Sequence of chain 1.B:
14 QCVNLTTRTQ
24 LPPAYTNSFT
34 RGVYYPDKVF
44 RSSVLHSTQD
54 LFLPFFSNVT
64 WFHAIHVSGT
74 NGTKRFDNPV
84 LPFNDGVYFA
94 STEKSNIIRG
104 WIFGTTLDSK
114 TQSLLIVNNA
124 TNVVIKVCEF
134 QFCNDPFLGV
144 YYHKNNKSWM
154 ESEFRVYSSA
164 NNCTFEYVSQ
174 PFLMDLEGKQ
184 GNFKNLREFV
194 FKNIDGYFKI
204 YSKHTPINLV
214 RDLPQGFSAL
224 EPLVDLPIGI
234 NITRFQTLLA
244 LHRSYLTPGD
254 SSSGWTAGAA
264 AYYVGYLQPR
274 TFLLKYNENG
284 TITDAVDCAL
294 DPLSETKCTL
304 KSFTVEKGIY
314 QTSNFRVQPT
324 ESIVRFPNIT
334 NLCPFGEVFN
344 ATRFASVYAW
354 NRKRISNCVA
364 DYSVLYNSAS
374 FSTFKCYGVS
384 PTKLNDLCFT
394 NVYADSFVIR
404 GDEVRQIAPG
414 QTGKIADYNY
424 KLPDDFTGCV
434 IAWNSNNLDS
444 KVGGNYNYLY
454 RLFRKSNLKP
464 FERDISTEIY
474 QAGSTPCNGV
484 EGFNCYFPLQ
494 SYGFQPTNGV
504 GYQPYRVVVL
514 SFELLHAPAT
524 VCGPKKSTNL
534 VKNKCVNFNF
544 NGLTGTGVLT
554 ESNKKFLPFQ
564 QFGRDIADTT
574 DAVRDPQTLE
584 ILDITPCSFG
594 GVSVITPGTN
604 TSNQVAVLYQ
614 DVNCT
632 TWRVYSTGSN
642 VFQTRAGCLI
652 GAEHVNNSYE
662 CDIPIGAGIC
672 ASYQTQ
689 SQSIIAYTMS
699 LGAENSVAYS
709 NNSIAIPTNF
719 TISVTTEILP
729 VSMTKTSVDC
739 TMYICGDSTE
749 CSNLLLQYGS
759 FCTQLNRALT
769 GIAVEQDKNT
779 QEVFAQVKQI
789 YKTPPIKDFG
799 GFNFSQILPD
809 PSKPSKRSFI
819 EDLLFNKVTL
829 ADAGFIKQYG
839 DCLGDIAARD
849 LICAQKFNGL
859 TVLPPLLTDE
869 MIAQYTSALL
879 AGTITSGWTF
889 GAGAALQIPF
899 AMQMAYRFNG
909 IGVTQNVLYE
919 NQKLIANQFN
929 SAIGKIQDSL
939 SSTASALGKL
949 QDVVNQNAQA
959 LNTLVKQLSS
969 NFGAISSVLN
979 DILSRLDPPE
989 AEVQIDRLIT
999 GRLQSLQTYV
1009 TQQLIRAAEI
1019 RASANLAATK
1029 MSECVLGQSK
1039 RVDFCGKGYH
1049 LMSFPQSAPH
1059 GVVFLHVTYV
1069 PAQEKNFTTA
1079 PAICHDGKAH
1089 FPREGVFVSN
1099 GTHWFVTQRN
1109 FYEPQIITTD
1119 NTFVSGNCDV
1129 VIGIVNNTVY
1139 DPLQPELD

This protein binds this small molecule.
Small molecule (SMILES): CC(=O)N[C@H]1[C@H](O[C@H]2[C@H](O)[C@@H](NC(C)=O)CO[C@@H]2CO)O[C@H](CO)[C@@H](O)[C@@H]1O

Sequence of chain 1.A:
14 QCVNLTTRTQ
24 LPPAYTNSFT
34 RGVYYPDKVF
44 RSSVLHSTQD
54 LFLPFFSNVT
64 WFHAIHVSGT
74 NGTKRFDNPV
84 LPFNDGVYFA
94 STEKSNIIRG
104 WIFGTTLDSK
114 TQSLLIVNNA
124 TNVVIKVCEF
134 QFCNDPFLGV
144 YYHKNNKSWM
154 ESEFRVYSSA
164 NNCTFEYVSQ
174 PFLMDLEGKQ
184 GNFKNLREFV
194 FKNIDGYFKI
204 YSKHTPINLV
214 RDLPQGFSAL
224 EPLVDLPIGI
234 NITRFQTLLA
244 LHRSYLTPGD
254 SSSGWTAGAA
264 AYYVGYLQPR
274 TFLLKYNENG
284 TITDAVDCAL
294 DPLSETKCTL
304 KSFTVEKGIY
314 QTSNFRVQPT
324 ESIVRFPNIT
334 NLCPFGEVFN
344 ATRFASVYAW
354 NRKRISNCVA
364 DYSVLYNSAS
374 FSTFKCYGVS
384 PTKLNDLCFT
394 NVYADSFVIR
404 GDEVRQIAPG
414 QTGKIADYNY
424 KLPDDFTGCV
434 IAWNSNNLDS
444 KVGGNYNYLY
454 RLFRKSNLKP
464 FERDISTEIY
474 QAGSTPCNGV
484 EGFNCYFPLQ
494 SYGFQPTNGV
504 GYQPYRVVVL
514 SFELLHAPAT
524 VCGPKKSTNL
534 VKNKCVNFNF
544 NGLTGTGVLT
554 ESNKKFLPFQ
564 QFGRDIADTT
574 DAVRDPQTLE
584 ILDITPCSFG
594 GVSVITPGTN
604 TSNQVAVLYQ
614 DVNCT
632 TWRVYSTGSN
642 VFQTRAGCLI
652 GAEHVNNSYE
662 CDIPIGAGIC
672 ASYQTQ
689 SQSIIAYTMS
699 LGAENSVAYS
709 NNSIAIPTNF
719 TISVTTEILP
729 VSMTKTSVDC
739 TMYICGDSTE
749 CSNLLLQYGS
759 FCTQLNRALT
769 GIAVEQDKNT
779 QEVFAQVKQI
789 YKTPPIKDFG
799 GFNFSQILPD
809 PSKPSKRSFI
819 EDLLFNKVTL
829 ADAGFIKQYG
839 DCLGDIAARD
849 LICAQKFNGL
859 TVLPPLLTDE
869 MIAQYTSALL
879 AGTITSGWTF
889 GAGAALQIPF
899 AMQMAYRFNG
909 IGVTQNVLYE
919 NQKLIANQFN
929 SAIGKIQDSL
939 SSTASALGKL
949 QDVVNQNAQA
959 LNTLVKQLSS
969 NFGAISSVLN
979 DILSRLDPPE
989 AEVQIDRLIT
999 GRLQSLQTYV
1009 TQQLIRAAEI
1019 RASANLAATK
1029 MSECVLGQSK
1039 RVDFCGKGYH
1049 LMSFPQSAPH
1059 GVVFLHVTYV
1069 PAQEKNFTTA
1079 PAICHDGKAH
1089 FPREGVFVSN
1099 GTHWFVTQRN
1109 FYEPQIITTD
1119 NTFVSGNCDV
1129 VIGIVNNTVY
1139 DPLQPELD

Binding-site contacts:
Ligand atom C8 contacts residue TYR351 of chain 1.B at 3.7 Å (hydrophobic).
Ligand atom C4 contacts residue ASN165 of chain 1.A at 4.4 Å.
Ligand atom O6 contacts residue ASN164 of chain 1.A at 3.5 Å (h-bond).
Ligand atom C2 contacts residue ASN165 of chain 1.A at 2.5 Å.
Ligand atom O7 contacts residue ASN165 of chain 1.A at 3.0 Å (h-bond).
Ligand atom N2 contacts residue ASN165 of chain 1.A at 2.9 Å (h-bond).
Ligand atom C8 contacts residue ALA352 of chain 1.B at 4.0 Å (hydrophobic).
Ligand atom O5 contacts residue ASN164 of chain 1.A at 4.1 Å.
Ligand atom C5 contacts residue ASN165 of chain 1.A at 3.8 Å.
Ligand atom N2 contacts residue TYR351 of chain 1.B at 4.4 Å.
Ligand atom C7 contacts residue ILE468 of chain 1.B at 4.4 Å (hydrophobic).
Ligand atom C1 contacts residue ASN165 of chain 1.A at 1.5 Å.
Ligand atom C8 contacts residue ASN165 of chain 1.A at 4.3 Å.
Ligand atom C7 contacts residue ASN165 of chain 1.A at 3.2 Å.
Ligand atom C6 contacts residue ASN164 of chain 1.A at 4.0 Å.
Ligand atom O5 contacts residue ASN165 of chain 1.A at 2.4 Å (h-bond).
Ligand atom C3 contacts residue ASN165 of chain 1.A at 3.9 Å.
Ligand atom C8 contacts residue ILE468 of chain 1.B at 4.0 Å (hydrophobic).